This small molecule binds to this protein.
Small molecule (SMILES): CC(=O)N[C@H]1[C@H](O[C@H]2[C@H](O)[C@@H](NC(C)=O)CO[C@@H]2CO)O[C@H](CO)[C@@H](O)[C@@H]1O

Sequence of chain 52.S:
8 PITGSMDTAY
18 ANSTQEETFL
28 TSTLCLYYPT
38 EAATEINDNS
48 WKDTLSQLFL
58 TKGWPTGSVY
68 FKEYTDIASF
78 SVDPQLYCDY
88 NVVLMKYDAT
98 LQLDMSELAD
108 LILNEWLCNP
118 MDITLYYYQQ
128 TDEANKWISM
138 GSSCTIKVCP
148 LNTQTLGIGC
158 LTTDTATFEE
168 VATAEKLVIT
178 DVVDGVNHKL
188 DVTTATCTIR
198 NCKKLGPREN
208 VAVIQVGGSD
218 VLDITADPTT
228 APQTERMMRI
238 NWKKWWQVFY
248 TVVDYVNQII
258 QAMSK

Binding-site contacts:
Ligand atom C3 contacts residue ASN19 of chain 52.S at 4.4 Å.
Ligand atom C6 contacts residue ASN19 of chain 52.S at 4.1 Å.
Ligand atom O5 contacts residue ASN19 of chain 52.S at 2.2 Å (h-bond).
Ligand atom C2 contacts residue ASN19 of chain 52.S at 3.4 Å.
Ligand atom C5 contacts residue ASN19 of chain 52.S at 3.4 Å.
Ligand atom C8 contacts residue TYR17 of chain 52.S at 4.2 Å (hydrophobic).
Ligand atom C1 contacts residue ASN19 of chain 52.S at 1.9 Å.
Ligand atom N2 contacts residue ASN19 of chain 52.S at 4.1 Å.
Ligand atom O6 contacts residue ASN19 of chain 52.S at 4.4 Å.